A protein and the small-molecule ligand that binds it are described below.
Small molecule (SMILES): CC(=O)N[C@@H]1[C@@H](O)[C@H](O)[C@@H](CO)O[C@H]1O

Sequence of chain 2.I:
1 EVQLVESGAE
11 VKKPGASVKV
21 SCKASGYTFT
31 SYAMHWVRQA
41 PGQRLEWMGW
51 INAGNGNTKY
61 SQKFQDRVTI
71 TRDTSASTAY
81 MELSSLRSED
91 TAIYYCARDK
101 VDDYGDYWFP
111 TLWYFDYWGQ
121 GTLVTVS

Sequence of chain 2.C:
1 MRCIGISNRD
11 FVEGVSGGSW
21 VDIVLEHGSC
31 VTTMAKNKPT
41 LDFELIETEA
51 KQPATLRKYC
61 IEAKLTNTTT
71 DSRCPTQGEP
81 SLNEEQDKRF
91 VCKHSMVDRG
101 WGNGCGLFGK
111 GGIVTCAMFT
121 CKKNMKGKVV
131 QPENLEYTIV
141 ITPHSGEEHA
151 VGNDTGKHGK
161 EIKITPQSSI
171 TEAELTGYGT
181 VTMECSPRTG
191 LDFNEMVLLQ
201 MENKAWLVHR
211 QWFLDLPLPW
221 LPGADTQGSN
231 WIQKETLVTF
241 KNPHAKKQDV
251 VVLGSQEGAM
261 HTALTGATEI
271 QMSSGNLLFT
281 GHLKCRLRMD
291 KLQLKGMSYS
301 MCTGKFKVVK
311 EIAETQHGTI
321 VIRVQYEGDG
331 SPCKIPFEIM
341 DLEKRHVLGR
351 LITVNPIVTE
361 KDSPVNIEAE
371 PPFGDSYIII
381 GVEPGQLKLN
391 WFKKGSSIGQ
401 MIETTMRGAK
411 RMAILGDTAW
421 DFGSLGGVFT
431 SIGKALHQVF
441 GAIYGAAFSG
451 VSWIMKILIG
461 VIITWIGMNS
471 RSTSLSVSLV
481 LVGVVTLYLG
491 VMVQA

Binding-site contacts:
Ligand atom O6 contacts residue GLN65 of chain 2.I at 2.5 Å (h-bond).
Ligand atom N2 contacts residue ASN67 of chain 2.C at 2.9 Å (h-bond).
Ligand atom C8 contacts residue PHE90 of chain 2.C at 3.7 Å (hydrophobic).
Ligand atom C5 contacts residue GLN65 of chain 2.I at 3.7 Å.
Ligand atom C2 contacts residue ASN67 of chain 2.C at 2.4 Å.
Ligand atom O6 contacts residue TYR60 of chain 2.I at 4.2 Å.
Ligand atom C7 contacts residue PHE90 of chain 2.C at 4.4 Å (hydrophobic).
Ligand atom O4 contacts residue ASP66 of chain 2.I at 2.7 Å (salt-bridge).
Ligand atom O5 contacts residue ASN67 of chain 2.C at 2.4 Å (h-bond).
Ligand atom C4 contacts residue ASN67 of chain 2.C at 4.3 Å.
Ligand atom O5 contacts residue GLN65 of chain 2.I at 3.7 Å.
Ligand atom C7 contacts residue ASN67 of chain 2.C at 3.7 Å.
Ligand atom C3 contacts residue GLN65 of chain 2.I at 4.0 Å.
Ligand atom C5 contacts residue ASN67 of chain 2.C at 3.7 Å.
Ligand atom C6 contacts residue GLN65 of chain 2.I at 3.5 Å.
Ligand atom O7 contacts residue ASN67 of chain 2.C at 4.1 Å.
Ligand atom C1 contacts residue ASN67 of chain 2.C at 1.4 Å.
Ligand atom O6 contacts residue ASN67 of chain 2.C at 4.0 Å.
Ligand atom O3 contacts residue GLN65 of chain 2.I at 3.6 Å.
Ligand atom C3 contacts residue ASN67 of chain 2.C at 3.8 Å.
Ligand atom C4 contacts residue ASP66 of chain 2.I at 4.0 Å.
Ligand atom C2 contacts residue GLN65 of chain 2.I at 4.4 Å.
Ligand atom C4 contacts residue GLN65 of chain 2.I at 3.3 Å.
Ligand atom O4 contacts residue GLN65 of chain 2.I at 3.6 Å.